Sequence of chain 1.A:
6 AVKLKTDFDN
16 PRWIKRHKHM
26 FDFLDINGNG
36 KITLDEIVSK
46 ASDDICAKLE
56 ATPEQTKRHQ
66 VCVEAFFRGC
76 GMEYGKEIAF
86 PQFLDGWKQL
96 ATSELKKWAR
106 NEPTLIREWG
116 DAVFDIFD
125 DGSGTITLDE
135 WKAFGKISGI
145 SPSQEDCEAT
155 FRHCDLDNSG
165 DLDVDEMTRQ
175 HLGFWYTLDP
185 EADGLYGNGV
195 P

The protein below binds the small molecule below.
Small molecule (SMILES): O=C1N2C=C(c3ccc(O)cc3)N=C(Cc3ccccc3)C2=N[C@@]1(Cc1ccc(O)cc1)OO

Binding-site contacts:
Ligand atom O25 contacts residue HIS22 of chain 1.A at 2.8 Å (h-bond).
Ligand atom C5 contacts residue TRP179 of chain 1.A at 3.6 Å (hydrophobic).
Ligand atom C16 contacts residue HIS175 of chain 1.A at 3.7 Å.
Ligand atom C23 contacts residue MET25 of chain 1.A at 3.6 Å (hydrophobic).
Ligand atom C28 contacts residue ILE50 of chain 1.A at 3.5 Å (hydrophobic).
Ligand atom C19 contacts residue MET25 of chain 1.A at 3.5 Å (hydrophobic).
Ligand atom C23 contacts residue TRP179 of chain 1.A at 3.7 Å (hydrophobic).
Ligand atom C24 contacts residue TRP179 of chain 1.A at 3.7 Å (hydrophobic).
Ligand atom C29 contacts residue TRP114 of chain 1.A at 3.8 Å (hydrophobic).
Ligand atom C8 contacts residue TRP114 of chain 1.A at 3.7 Å (hydrophobic).
Ligand atom O34 contacts residue ILE144 of chain 1.A at 3.1 Å.
Ligand atom N4 contacts residue TRP114 of chain 1.A at 3.5 Å.
Ligand atom O25 contacts residue PHE88 of chain 1.A at 3.3 Å.
Ligand atom C22 contacts residue HIS22 of chain 1.A at 3.6 Å.
Ligand atom C6 contacts residue MET25 of chain 1.A at 3.6 Å (hydrophobic).
Ligand atom C22 contacts residue TRP92 of chain 1.A at 3.3 Å (hydrophobic).
Ligand atom O25 contacts residue MET25 of chain 1.A at 3.5 Å.
Ligand atom O34 contacts residue TYR190 of chain 1.A at 2.4 Å (h-bond).
Ligand atom C23 contacts residue HIS22 of chain 1.A at 3.5 Å.
Ligand atom O17 contacts residue GLY115 of chain 1.A at 3.4 Å.
Ligand atom C23 contacts residue TRP92 of chain 1.A at 3.2 Å (hydrophobic).
Ligand atom C13 contacts residue HIS175 of chain 1.A at 3.6 Å.
Ligand atom N7 contacts residue MET25 of chain 1.A at 3.5 Å.
Ligand atom C29 contacts residue ILE50 of chain 1.A at 3.6 Å (hydrophobic).
Ligand atom C15 contacts residue GLY115 of chain 1.A at 3.3 Å.
Ligand atom O33 contacts residue TYR190 of chain 1.A at 3.0 Å (h-bond).
Ligand atom C21 contacts residue MET25 of chain 1.A at 3.5 Å (hydrophobic).
Ligand atom C28 contacts residue TRP114 of chain 1.A at 3.7 Å (hydrophobic).
Ligand atom C9 contacts residue TRP114 of chain 1.A at 3.5 Å (hydrophobic).
Ligand atom O18 contacts residue TYR190 of chain 1.A at 3.6 Å.
Ligand atom O18 contacts residue HIS175 of chain 1.A at 3.1 Å.
Ligand atom C14 contacts residue GLY115 of chain 1.A at 3.5 Å.
Ligand atom O18 contacts residue TRP179 of chain 1.A at 3.2 Å (h-bond).
Ligand atom O33 contacts residue PHE138 of chain 1.A at 3.6 Å.
Ligand atom C15 contacts residue HIS175 of chain 1.A at 3.5 Å.
Ligand atom O17 contacts residue PHE119 of chain 1.A at 3.6 Å.
Ligand atom O17 contacts residue MET171 of chain 1.A at 3.5 Å.
Ligand atom O25 contacts residue TRP92 of chain 1.A at 3.2 Å (h-bond).
Ligand atom C14 contacts residue HIS175 of chain 1.A at 3.4 Å.
Ligand atom C22 contacts residue MET25 of chain 1.A at 3.3 Å (hydrophobic).